Binding-site contacts:
Ligand atom CAH contacts residue PHE170 of chain 2.A at 3.7 Å (hydrophobic).
Ligand atom OAK contacts residue SER129 of chain 2.A at 4.0 Å.
Ligand atom CAQ contacts residue LEU91 of chain 2.A at 3.8 Å (hydrophobic).
Ligand atom CL3 contacts residue LEU91 of chain 2.A at 3.2 Å.
Ligand atom CL5 contacts residue TYR188 of chain 2.A at 3.5 Å.
Ligand atom CL2 contacts residue PHE170 of chain 2.A at 3.5 Å.
Ligand atom OAK contacts residue PHE170 of chain 2.A at 4.3 Å.
Ligand atom OAA contacts residue PHE170 of chain 2.A at 3.0 Å.
Ligand atom CL6 contacts residue MET205 of chain 2.A at 3.5 Å.
Ligand atom CL2 contacts residue TRP181 of chain 2.A at 3.4 Å.
Ligand atom CL1 contacts residue PHE170 of chain 2.A at 3.6 Å.
Ligand atom CL5 contacts residue MET125 of chain 2.A at 3.6 Å.
Ligand atom SAP contacts residue PHE170 of chain 2.A at 3.9 Å.
Ligand atom SAP contacts residue SER129 of chain 2.A at 2.8 Å (h-bond).
Ligand atom CL1 contacts residue TRP181 of chain 2.A at 3.6 Å.
Ligand atom CL4 contacts residue VAL93 of chain 2.A at 4.1 Å.
Ligand atom CL1 contacts residue TYR188 of chain 2.A at 4.0 Å.
Ligand atom CL6 contacts residue HIS209 of chain 2.A at 4.3 Å.
Ligand atom CAM contacts residue PHE170 of chain 2.A at 4.2 Å (hydrophobic).
Ligand atom CL2 contacts residue HIS209 of chain 2.A at 3.6 Å.
Ligand atom CAI contacts residue PHE170 of chain 2.A at 3.8 Å (hydrophobic).
Ligand atom CL4 contacts residue TRP181 of chain 2.A at 3.0 Å.
Ligand atom CAI contacts residue GLN167 of chain 2.A at 3.1 Å.
Ligand atom OAJ contacts residue MET128 of chain 2.A at 4.2 Å.
Ligand atom CL6 contacts residue GLN167 of chain 2.A at 3.8 Å.
Ligand atom OAK contacts residue GLN167 of chain 2.A at 3.5 Å (h-bond).
Ligand atom CAL contacts residue TRP181 of chain 2.A at 4.2 Å (hydrophobic).
Ligand atom CL6 contacts residue LEU91 of chain 2.A at 4.1 Å.
Ligand atom CAH contacts residue MET128 of chain 2.A at 4.3 Å (hydrophobic).
Ligand atom OAJ contacts residue PHE170 of chain 2.A at 4.1 Å.
Ligand atom OAJ contacts residue MET125 of chain 2.A at 4.1 Å.
Ligand atom CAM contacts residue TRP181 of chain 2.A at 4.1 Å (hydrophobic).
Ligand atom CAN contacts residue MET125 of chain 2.A at 4.3 Å (hydrophobic).
Ligand atom CL2 contacts residue GLN167 of chain 2.A at 3.3 Å.
Ligand atom OAJ contacts residue SER129 of chain 2.A at 3.3 Å (h-bond).
Ligand atom CL4 contacts residue LEU91 of chain 2.A at 3.3 Å.
Ligand atom CAH contacts residue MET125 of chain 2.A at 4.3 Å (hydrophobic).
Ligand atom OAA contacts residue SER129 of chain 2.A at 3.1 Å (h-bond).
Ligand atom CAL contacts residue PHE170 of chain 2.A at 4.4 Å (hydrophobic).
Ligand atom CAO contacts residue GLN167 of chain 2.A at 4.3 Å.

Sequence of chain 2.A:
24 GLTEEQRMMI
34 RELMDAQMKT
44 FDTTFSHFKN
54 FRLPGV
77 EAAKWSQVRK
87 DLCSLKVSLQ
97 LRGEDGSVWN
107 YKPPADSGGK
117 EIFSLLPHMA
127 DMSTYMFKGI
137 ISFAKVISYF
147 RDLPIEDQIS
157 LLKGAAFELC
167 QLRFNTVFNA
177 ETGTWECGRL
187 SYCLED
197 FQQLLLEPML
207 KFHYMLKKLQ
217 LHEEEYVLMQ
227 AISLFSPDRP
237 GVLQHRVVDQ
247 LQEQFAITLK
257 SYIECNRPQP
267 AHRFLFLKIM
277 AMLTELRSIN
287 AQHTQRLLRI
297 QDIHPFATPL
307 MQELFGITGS

The small molecule below binds the protein below.
Small molecule (SMILES): O=S1OC[C@@H]2[C@H](CO1)[C@]1(Cl)C(Cl)=C(Cl)[C@@]2(Cl)C1(Cl)Cl